Sequence of chain 32.C:
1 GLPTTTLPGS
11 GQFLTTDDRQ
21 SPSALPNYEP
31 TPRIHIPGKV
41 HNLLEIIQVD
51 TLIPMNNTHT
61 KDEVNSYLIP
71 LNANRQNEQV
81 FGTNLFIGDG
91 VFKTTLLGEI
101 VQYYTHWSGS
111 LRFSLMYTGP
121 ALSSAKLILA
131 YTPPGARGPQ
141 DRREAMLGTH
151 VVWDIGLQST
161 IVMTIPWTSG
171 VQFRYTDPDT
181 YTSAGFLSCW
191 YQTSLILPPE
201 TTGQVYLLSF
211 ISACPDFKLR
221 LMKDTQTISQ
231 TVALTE

Sequence of chain 33.C:
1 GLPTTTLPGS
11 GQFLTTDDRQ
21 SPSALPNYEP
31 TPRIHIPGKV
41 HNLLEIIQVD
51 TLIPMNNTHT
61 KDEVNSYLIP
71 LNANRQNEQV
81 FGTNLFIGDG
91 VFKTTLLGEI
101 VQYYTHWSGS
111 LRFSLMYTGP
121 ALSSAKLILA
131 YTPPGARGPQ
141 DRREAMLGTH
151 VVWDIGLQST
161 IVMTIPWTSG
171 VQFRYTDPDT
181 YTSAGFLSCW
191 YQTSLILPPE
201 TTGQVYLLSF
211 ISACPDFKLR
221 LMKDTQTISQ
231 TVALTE

Binding-site contacts:
Ligand atom CL1 contacts residue VAL188 of chain 32.A at 3.5 Å.
Ligand atom C3 contacts residue LEU106 of chain 32.A at 3.4 Å (hydrophobic).
Ligand atom O1A contacts residue ALA150 of chain 32.A at 3.8 Å.
Ligand atom O1 contacts residue MET221 of chain 32.A at 3.1 Å (h-bond).
Ligand atom C4A contacts residue PRO174 of chain 32.A at 3.3 Å (hydrophobic).
Ligand atom N2 contacts residue ASN219 of chain 32.A at 3.4 Å (h-bond).
Ligand atom C6B contacts residue TYR152 of chain 32.A at 3.8 Å (hydrophobic).
Ligand atom O1B contacts residue TYR152 of chain 32.A at 3.8 Å.
Ligand atom C5 contacts residue LEU106 of chain 32.A at 3.5 Å (hydrophobic).
Ligand atom C1B contacts residue TYR152 of chain 32.A at 3.8 Å (hydrophobic).
Ligand atom C3B contacts residue MET224 of chain 32.A at 3.4 Å (hydrophobic).
Ligand atom C5A contacts residue VAL176 of chain 32.A at 3.2 Å (hydrophobic).
Ligand atom C1C contacts residue TYR128 of chain 32.A at 3.5 Å (hydrophobic).
Ligand atom C5A contacts residue ALA150 of chain 32.A at 3.2 Å (hydrophobic).
Ligand atom C2D contacts residue SER107 of chain 32.A at 3.8 Å.
Ligand atom C5C contacts residue VAL188 of chain 32.A at 2.9 Å (hydrophobic).
Ligand atom O1D contacts residue SER107 of chain 32.A at 3.2 Å.
Ligand atom C31 contacts residue LEU106 of chain 32.A at 3.8 Å (hydrophobic).
Ligand atom N3A contacts residue PRO174 of chain 32.A at 3.6 Å (h-bond).
Ligand atom O1A contacts residue PHE186 of chain 32.A at 2.9 Å.
Ligand atom C6B contacts residue VAL188 of chain 32.A at 3.8 Å (hydrophobic).
Ligand atom C2A contacts residue PHE186 of chain 32.A at 3.3 Å (hydrophobic).
Ligand atom C1B contacts residue VAL188 of chain 32.A at 3.8 Å (hydrophobic).
Ligand atom C31 contacts residue ASN219 of chain 32.A at 3.8 Å.
Ligand atom N2 contacts residue MET221 of chain 32.A at 3.5 Å (h-bond).
Ligand atom C4 contacts residue LEU106 of chain 32.A at 2.5 Å (hydrophobic).
Ligand atom N3A contacts residue ALA24 of chain 32.C at 3.6 Å.
Ligand atom CL2 contacts residue ILE104 of chain 32.A at 3.1 Å.
Ligand atom C3B contacts residue PHE186 of chain 32.A at 3.7 Å (hydrophobic).
Ligand atom C5B contacts residue TYR152 of chain 32.A at 3.8 Å (hydrophobic).
Ligand atom CL1 contacts residue LEU25 of chain 32.C at 3.5 Å.
Ligand atom C4C contacts residue TYR128 of chain 32.A at 3.5 Å (hydrophobic).
Ligand atom C4A contacts residue VAL176 of chain 32.A at 3.7 Å (hydrophobic).
Ligand atom CL2 contacts residue MET224 of chain 32.A at 2.9 Å.
Ligand atom C4A contacts residue SER175 of chain 32.A at 3.8 Å.
Ligand atom C5A contacts residue PHE186 of chain 32.A at 3.5 Å (hydrophobic).
Ligand atom C3D contacts residue LEU116 of chain 32.A at 3.6 Å (hydrophobic).
Ligand atom C4B contacts residue PHE186 of chain 32.A at 3.4 Å (hydrophobic).
Ligand atom C2B contacts residue MET224 of chain 32.A at 3.6 Å (hydrophobic).
Ligand atom C3C contacts residue ILE104 of chain 32.A at 3.6 Å (hydrophobic).

Sequence of chain 32.A:
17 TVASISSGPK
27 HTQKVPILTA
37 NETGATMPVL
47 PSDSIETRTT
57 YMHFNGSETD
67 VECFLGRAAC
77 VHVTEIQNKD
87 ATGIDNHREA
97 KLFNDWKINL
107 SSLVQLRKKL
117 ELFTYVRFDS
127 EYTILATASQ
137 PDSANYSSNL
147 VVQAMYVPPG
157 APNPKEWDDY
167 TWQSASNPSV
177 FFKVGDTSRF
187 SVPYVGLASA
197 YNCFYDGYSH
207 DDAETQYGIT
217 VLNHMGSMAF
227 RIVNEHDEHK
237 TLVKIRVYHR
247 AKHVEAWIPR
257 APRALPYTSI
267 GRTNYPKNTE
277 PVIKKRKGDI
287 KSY

A protein and the small-molecule ligand that binds it are described below.
Small molecule (SMILES): OCCOCOCc1cc(CCCCCOc2c(Cl)cc(C3=NCCO3)cc2Cl)on1